Sequence of chain 1.B:
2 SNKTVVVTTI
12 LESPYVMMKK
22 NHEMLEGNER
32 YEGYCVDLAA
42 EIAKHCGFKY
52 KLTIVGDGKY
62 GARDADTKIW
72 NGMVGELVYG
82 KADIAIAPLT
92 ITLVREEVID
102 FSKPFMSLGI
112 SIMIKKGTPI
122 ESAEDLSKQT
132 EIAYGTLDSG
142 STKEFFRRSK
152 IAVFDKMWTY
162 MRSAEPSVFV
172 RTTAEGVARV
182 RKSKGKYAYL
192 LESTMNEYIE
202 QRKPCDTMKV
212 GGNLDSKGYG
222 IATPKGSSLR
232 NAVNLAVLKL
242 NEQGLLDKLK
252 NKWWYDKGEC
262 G

The protein below binds the small molecule below.
Small molecule (SMILES): N[C@@H](CCC(=O)O)C(=O)O

Binding-site contacts:
Ligand atom O contacts residue GLY141 of chain 1.B at 3.2 Å.
Ligand atom CA contacts residue THR91 of chain 1.B at 3.4 Å.
Ligand atom OE1 contacts residue GLU193 of chain 1.B at 3.7 Å.
Ligand atom OE2 contacts residue LEU138 of chain 1.B at 4.1 Å.
Ligand atom OE2 contacts residue GLY141 of chain 1.B at 3.7 Å.
Ligand atom CD contacts residue LEU138 of chain 1.B at 4.0 Å (hydrophobic).
Ligand atom N contacts residue GLU193 of chain 1.B at 2.8 Å (salt-bridge).
Ligand atom OE2 contacts residue THR143 of chain 1.B at 3.0 Å (h-bond).
Ligand atom C contacts residue SER142 of chain 1.B at 3.4 Å.
Ligand atom O contacts residue ARG96 of chain 1.B at 2.8 Å (salt-bridge).
Ligand atom CA contacts residue SER142 of chain 1.B at 3.3 Å.
Ligand atom N contacts residue PRO89 of chain 1.B at 2.9 Å (h-bond).
Ligand atom OXT contacts residue ARG96 of chain 1.B at 2.8 Å (salt-bridge).
Ligand atom OE1 contacts residue THR143 of chain 1.B at 2.7 Å (h-bond).
Ligand atom O contacts residue SER142 of chain 1.B at 2.9 Å (h-bond).
Ligand atom CD contacts residue GLU193 of chain 1.B at 3.8 Å.
Ligand atom OXT contacts residue PRO89 of chain 1.B at 3.7 Å.
Ligand atom N contacts residue SER142 of chain 1.B at 4.1 Å.
Ligand atom OE1 contacts residue LEU192 of chain 1.B at 4.3 Å.
Ligand atom C contacts residue TYR61 of chain 1.B at 3.6 Å (hydrophobic).
Ligand atom OXT contacts residue THR91 of chain 1.B at 2.8 Å (h-bond).
Ligand atom OE2 contacts residue SER142 of chain 1.B at 3.2 Å (h-bond).
Ligand atom O contacts residue TYR61 of chain 1.B at 3.4 Å.
Ligand atom C contacts residue ARG96 of chain 1.B at 3.4 Å.
Ligand atom N contacts residue THR91 of chain 1.B at 2.8 Å (h-bond).
Ligand atom OXT contacts residue TYR61 of chain 1.B at 3.5 Å.
Ligand atom CA contacts residue GLU193 of chain 1.B at 3.4 Å.
Ligand atom N contacts residue TYR61 of chain 1.B at 4.1 Å.
Ligand atom CG contacts residue GLU193 of chain 1.B at 3.4 Å.
Ligand atom OXT contacts residue SER142 of chain 1.B at 4.0 Å.
Ligand atom CB contacts residue LEU138 of chain 1.B at 4.0 Å (hydrophobic).
Ligand atom CA contacts residue TYR61 of chain 1.B at 4.0 Å (hydrophobic).
Ligand atom CB contacts residue TYR61 of chain 1.B at 3.5 Å (hydrophobic).
Ligand atom CD contacts residue THR143 of chain 1.B at 3.3 Å.
Ligand atom C contacts residue THR91 of chain 1.B at 3.6 Å.
Ligand atom CB contacts residue GLU193 of chain 1.B at 4.0 Å.
Ligand atom OXT contacts residue LEU90 of chain 1.B at 3.5 Å.
Ligand atom CA contacts residue PRO89 of chain 1.B at 4.1 Å (hydrophobic).
Ligand atom N contacts residue TYR220 of chain 1.B at 3.6 Å.
Ligand atom CG contacts residue LEU138 of chain 1.B at 3.8 Å (hydrophobic).